Binding-site contacts:
Ligand atom C6 contacts residue THR266 of chain 2.A at 4.0 Å.
Ligand atom C7 contacts residue ASN264 of chain 2.A at 3.9 Å.
Ligand atom C1 contacts residue GLU267 of chain 2.A at 4.1 Å.
Ligand atom O7 contacts residue ASN264 of chain 2.A at 4.5 Å.
Ligand atom C2 contacts residue ASN264 of chain 2.A at 2.3 Å.
Ligand atom N2 contacts residue ASN264 of chain 2.A at 2.6 Å (h-bond).
Ligand atom O5 contacts residue ASN264 of chain 2.A at 2.4 Å (h-bond).
Ligand atom C5 contacts residue THR266 of chain 2.A at 4.5 Å.
Ligand atom C3 contacts residue ASN264 of chain 2.A at 3.7 Å.
Ligand atom C4 contacts residue ASN264 of chain 2.A at 4.2 Å.
Ligand atom O5 contacts residue GLU267 of chain 2.A at 3.8 Å.
Ligand atom O5 contacts residue THR266 of chain 2.A at 4.2 Å.
Ligand atom C5 contacts residue ASN264 of chain 2.A at 3.6 Å.
Ligand atom C1 contacts residue ASN264 of chain 2.A at 1.4 Å.

Sequence of chain 2.A:
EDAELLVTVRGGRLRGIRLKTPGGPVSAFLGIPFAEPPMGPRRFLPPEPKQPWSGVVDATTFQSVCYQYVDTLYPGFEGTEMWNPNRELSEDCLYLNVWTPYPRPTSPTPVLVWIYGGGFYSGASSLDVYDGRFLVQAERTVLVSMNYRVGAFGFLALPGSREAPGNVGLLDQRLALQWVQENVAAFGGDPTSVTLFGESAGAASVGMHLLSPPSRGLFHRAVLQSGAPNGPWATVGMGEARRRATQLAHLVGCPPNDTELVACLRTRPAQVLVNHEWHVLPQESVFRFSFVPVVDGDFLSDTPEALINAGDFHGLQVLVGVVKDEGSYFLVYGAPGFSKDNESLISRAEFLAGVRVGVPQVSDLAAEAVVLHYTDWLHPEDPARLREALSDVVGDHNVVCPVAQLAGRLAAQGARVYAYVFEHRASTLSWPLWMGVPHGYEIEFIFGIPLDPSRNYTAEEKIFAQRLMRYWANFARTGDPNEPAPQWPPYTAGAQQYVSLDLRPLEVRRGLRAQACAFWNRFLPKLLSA

This small molecule binds to this protein.
Small molecule (SMILES): CC(=O)N[C@@H]1[C@@H](O)[C@H](O)[C@@H](CO)O[C@H]1O